Sequence of chain 2.A:
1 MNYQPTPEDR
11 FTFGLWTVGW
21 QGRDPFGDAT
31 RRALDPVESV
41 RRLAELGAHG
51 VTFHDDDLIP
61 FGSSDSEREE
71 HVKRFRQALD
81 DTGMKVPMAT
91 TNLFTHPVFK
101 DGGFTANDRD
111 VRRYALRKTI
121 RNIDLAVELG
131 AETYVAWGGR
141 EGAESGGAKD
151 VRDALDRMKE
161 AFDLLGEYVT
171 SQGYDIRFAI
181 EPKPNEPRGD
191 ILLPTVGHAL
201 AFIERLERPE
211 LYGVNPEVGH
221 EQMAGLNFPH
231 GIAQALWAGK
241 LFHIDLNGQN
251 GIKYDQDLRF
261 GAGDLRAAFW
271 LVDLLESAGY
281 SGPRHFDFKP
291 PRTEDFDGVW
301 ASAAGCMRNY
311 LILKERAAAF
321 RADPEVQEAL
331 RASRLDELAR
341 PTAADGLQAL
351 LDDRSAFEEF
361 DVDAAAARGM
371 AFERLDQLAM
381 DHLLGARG

Binding-site contacts:
Ligand atom C3 contacts residue TRP16 of chain 2.A at 3.7 Å (hydrophobic).
Ligand atom O1 contacts residue ASP287 of chain 2.A at 2.8 Å (salt-bridge).
Ligand atom C1 contacts residue GLU181 of chain 2.A at 3.7 Å.
Ligand atom O2 contacts residue TRP16 of chain 2.A at 3.1 Å (h-bond).
Ligand atom O5 contacts residue TRP137 of chain 2.A at 3.7 Å.
Ligand atom C1 contacts residue NI1 of chain 2.C at 3.4 Å.
Ligand atom O4 contacts residue THR90 of chain 2.A at 4.0 Å.
Ligand atom C4 contacts residue TRP137 of chain 2.A at 4.2 Å (hydrophobic).
Ligand atom O1 contacts residue HIS220 of chain 2.A at 3.4 Å.
Ligand atom C4 contacts residue HIS54 of chain 2.A at 3.4 Å.
Ligand atom O1 contacts residue GLU217 of chain 2.A at 3.1 Å (salt-bridge).
Ligand atom C1 contacts residue TRP137 of chain 2.A at 3.8 Å (hydrophobic).
Ligand atom O4 contacts residue GLU181 of chain 2.A at 2.7 Å (salt-bridge).
Ligand atom C3 contacts residue ASP287 of chain 2.A at 3.2 Å.
Ligand atom O4 contacts residue TRP137 of chain 2.A at 3.4 Å.
Ligand atom C2 contacts residue TRP16 of chain 2.A at 4.2 Å (hydrophobic).
Ligand atom O1 contacts residue GLU181 of chain 2.A at 2.8 Å (salt-bridge).
Ligand atom C5 contacts residue PHE94 of chain 2.A at 4.0 Å (hydrophobic).
Ligand atom C1 contacts residue ASP287 of chain 2.A at 3.6 Å.
Ligand atom C3 contacts residue NI1 of chain 2.C at 3.3 Å.
Ligand atom O5 contacts residue HIS54 of chain 2.A at 3.2 Å (h-bond).
Ligand atom O3 contacts residue ASP287 of chain 2.A at 2.8 Å (salt-bridge).
Ligand atom C5 contacts residue TRP137 of chain 2.A at 3.5 Å (hydrophobic).
Ligand atom O4 contacts residue VAL135 of chain 2.A at 3.4 Å.
Ligand atom C5 contacts residue HIS54 of chain 2.A at 3.0 Å.
Ligand atom C4 contacts residue GLU181 of chain 2.A at 3.7 Å.
Ligand atom O3 contacts residue NI1 of chain 2.C at 2.1 Å (h-bond).
Ligand atom C4 contacts residue THR90 of chain 2.A at 4.2 Å.
Ligand atom C3 contacts residue GLU181 of chain 2.A at 3.5 Å.
Ligand atom O3 contacts residue ASP245 of chain 2.A at 3.0 Å (salt-bridge).
Ligand atom O1 contacts residue NI1 of chain 2.C at 2.2 Å (h-bond).
Ligand atom C2 contacts residue ASP287 of chain 2.A at 3.3 Å.
Ligand atom O3 contacts residue GLU181 of chain 2.A at 2.4 Å (salt-bridge).
Ligand atom O2 contacts residue NI1 of chain 2.C at 3.9 Å.
Ligand atom C1 contacts residue NI1 of chain 2.B at 3.5 Å.
Ligand atom O1 contacts residue NI1 of chain 2.B at 2.5 Å (h-bond).
Ligand atom O5 contacts residue PHE94 of chain 2.A at 4.1 Å.
Ligand atom C3 contacts residue ASP245 of chain 2.A at 4.2 Å.
Ligand atom O2 contacts residue ASP287 of chain 2.A at 2.7 Å (salt-bridge).
Ligand atom C2 contacts residue NI1 of chain 2.C at 3.7 Å.

The small molecule below binds the protein below.
Small molecule (SMILES): OC[C@]1(O)OC[C@H](O)[C@@H]1O